Binding-site contacts:
Ligand atom C2 contacts residue TYR132 of chain 1.A at 3.7 Å (hydrophobic).
Ligand atom OP1 contacts residue SER138 of chain 1.B at 2.4 Å (h-bond).
Ligand atom OP1 contacts residue ASP15 of chain 1.B at 3.5 Å (salt-bridge).
Ligand atom C6 contacts residue LEU21 of chain 1.B at 3.3 Å (hydrophobic).
Ligand atom C2' contacts residue MET18 of chain 1.B at 3.6 Å (hydrophobic).
Ligand atom O3' contacts residue GLU17 of chain 1.B at 2.9 Å (salt-bridge).
Ligand atom O5' contacts residue SER111 of chain 1.B at 3.3 Å (h-bond).
Ligand atom OP1 contacts residue MG1 of chain 1.E at 2.4 Å.
Ligand atom O3' contacts residue HIS69 of chain 1.B at 3.3 Å (h-bond).
Ligand atom C5' contacts residue LEU16 of chain 1.B at 3.5 Å (hydrophobic).
Ligand atom O2 contacts residue LEU21 of chain 1.B at 3.6 Å.
Ligand atom N1 contacts residue TYR132 of chain 1.A at 3.6 Å.
Ligand atom C5 contacts residue TYR132 of chain 1.A at 3.7 Å (hydrophobic).
Ligand atom O2' contacts residue CYS65 of chain 1.B at 3.5 Å (h-bond).
Ligand atom OP2 contacts residue ARG133 of chain 1.A at 3.0 Å (salt-bridge).
Ligand atom O3' contacts residue MG1 of chain 1.F at 3.6 Å.
Ligand atom C5 contacts residue TRP64 of chain 1.B at 3.3 Å (hydrophobic).
Ligand atom OP1 contacts residue MG1 of chain 1.F at 3.1 Å.
Ligand atom N1 contacts residue LEU21 of chain 1.B at 3.6 Å.
Ligand atom O2 contacts residue GLU114 of chain 1.B at 3.5 Å (salt-bridge).
Ligand atom C4 contacts residue TRP64 of chain 1.B at 3.3 Å (hydrophobic).
Ligand atom O4' contacts residue SER111 of chain 1.B at 3.4 Å.
Ligand atom O4 contacts residue TRP64 of chain 1.B at 3.2 Å (h-bond).
Ligand atom P contacts residue MG1 of chain 1.E at 3.5 Å.
Ligand atom O3' contacts residue MET18 of chain 1.B at 3.2 Å (h-bond).
Ligand atom OP2 contacts residue TYR132 of chain 1.A at 2.6 Å (h-bond).
Ligand atom OP1 contacts residue ARG133 of chain 1.A at 2.8 Å (salt-bridge).
Ligand atom N1 contacts residue TRP64 of chain 1.B at 3.6 Å.
Ligand atom O2' contacts residue GLY20 of chain 1.B at 3.3 Å (h-bond).
Ligand atom C6 contacts residue TYR132 of chain 1.A at 3.5 Å (hydrophobic).
Ligand atom P contacts residue ARG133 of chain 1.A at 3.7 Å.
Ligand atom C2' contacts residue TRP64 of chain 1.B at 3.6 Å (hydrophobic).
Ligand atom C6 contacts residue TRP64 of chain 1.B at 3.5 Å (hydrophobic).
Ligand atom O2' contacts residue GLU114 of chain 1.B at 3.7 Å.
Ligand atom C2 contacts residue TRP64 of chain 1.B at 3.6 Å (hydrophobic).
Ligand atom N3 contacts residue TRP64 of chain 1.B at 3.5 Å.
Ligand atom OP1 contacts residue SER111 of chain 1.B at 3.1 Å (h-bond).
Ligand atom O2' contacts residue MET18 of chain 1.B at 2.5 Å (h-bond).
Ligand atom P contacts residue SER138 of chain 1.B at 3.6 Å.
Ligand atom O4' contacts residue TYR132 of chain 1.A at 3.3 Å.

A small-molecule ligand and the protein it binds are described below.
Small molecule (SMILES): O=c1ccn([C@@H]2O[C@H](CO[P](=O)(O)O[C@H]3[C@@H](O)[C@H](n4ccc(=O)[nH]c4=O)O[C@@H]3COP(=O)=O)[C@@H](O)[C@H]2O)c(=O)[nH]1

Sequence of chain 1.A:
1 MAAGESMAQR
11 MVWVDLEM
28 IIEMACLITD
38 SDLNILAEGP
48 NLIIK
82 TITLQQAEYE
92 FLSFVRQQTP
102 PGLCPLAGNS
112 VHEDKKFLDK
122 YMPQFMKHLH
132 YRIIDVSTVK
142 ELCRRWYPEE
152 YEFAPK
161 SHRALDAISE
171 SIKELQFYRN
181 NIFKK

Sequence of chain 1.B:
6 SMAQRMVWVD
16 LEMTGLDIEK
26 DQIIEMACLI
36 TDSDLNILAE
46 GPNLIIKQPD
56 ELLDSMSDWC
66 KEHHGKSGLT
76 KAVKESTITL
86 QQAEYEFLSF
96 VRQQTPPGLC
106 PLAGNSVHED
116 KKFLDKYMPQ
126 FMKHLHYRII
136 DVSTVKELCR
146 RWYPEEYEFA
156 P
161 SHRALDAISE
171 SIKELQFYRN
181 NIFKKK